This small molecule binds to this protein.
Small molecule (SMILES): CC1=C(CCC(=O)O)C2=Cc3c(CCC(=O)O)c(C)c4n3[Fe@]35n6c(c(C)c(CCC(=O)O)c6=CC1=[N+]23)=CC1=[N+]5C(=C4)C(C)=C1CCC(=O)O

Sequence of chain 1.M:
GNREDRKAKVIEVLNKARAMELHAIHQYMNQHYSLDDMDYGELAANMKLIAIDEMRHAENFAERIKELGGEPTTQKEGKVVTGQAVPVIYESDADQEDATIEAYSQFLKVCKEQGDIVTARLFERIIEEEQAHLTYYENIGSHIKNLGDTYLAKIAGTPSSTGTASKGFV

Sequence of chain 1.N:
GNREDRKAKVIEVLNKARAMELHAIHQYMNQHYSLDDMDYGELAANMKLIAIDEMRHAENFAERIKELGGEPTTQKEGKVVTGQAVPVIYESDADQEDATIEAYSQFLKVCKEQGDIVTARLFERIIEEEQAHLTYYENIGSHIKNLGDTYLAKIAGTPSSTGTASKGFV

Binding-site contacts:
Ligand atom O2C contacts residue LYS169 of chain 1.M at 3.2 Å.
Ligand atom CMD contacts residue MET31 of chain 1.M at 3.3 Å (hydrophobic).
Ligand atom C1B contacts residue MET57 of chain 1.M at 3.3 Å (hydrophobic).
Ligand atom O2A contacts residue ARG20 of chain 1.M at 2.7 Å (salt-bridge).
Ligand atom CBC contacts residue SER168 of chain 1.M at 2.8 Å.
Ligand atom NB contacts residue MET57 of chain 1.N at 3.1 Å (h-bond).
Ligand atom CAC contacts residue SER168 of chain 1.M at 2.7 Å.
Ligand atom CGA contacts residue ARG20 of chain 1.M at 3.3 Å.
Ligand atom NA contacts residue MET57 of chain 1.N at 3.2 Å (h-bond).
Ligand atom O2C contacts residue SER168 of chain 1.N at 2.8 Å.
Ligand atom C4D contacts residue MET57 of chain 1.M at 3.5 Å (hydrophobic).
Ligand atom O2B contacts residue SER168 of chain 1.N at 2.3 Å (h-bond).
Ligand atom C4D contacts residue MET57 of chain 1.N at 3.5 Å (hydrophobic).
Ligand atom CGD contacts residue ARG20 of chain 1.N at 3.4 Å.
Ligand atom NB contacts residue MET57 of chain 1.M at 2.9 Å (h-bond).
Ligand atom O1B contacts residue LYS50 of chain 1.N at 2.9 Å (salt-bridge).
Ligand atom O1C contacts residue SER168 of chain 1.N at 3.3 Å.
Ligand atom C1D contacts residue MET57 of chain 1.N at 3.5 Å (hydrophobic).
Ligand atom O2D contacts residue TYR35 of chain 1.M at 2.6 Å (h-bond).
Ligand atom O1D contacts residue ARG20 of chain 1.N at 3.1 Å (salt-bridge).
Ligand atom CMB contacts residue GLU61 of chain 1.M at 3.2 Å.
Ligand atom NA contacts residue MET57 of chain 1.M at 3.2 Å (h-bond).
Ligand atom O1B contacts residue LYS169 of chain 1.M at 2.8 Å (salt-bridge).
Ligand atom O1A contacts residue ARG20 of chain 1.M at 2.7 Å (salt-bridge).
Ligand atom ND contacts residue MET57 of chain 1.M at 3.0 Å.
Ligand atom CGC contacts residue SER168 of chain 1.N at 3.3 Å.
Ligand atom CHB contacts residue MET57 of chain 1.M at 3.4 Å (hydrophobic).
Ligand atom FE contacts residue MET57 of chain 1.M at 2.4 Å.
Ligand atom NC contacts residue MET57 of chain 1.N at 3.1 Å (h-bond).
Ligand atom FE contacts residue MET57 of chain 1.N at 2.4 Å.
Ligand atom O1A contacts residue TYR35 of chain 1.N at 2.3 Å (h-bond).
Ligand atom CBB contacts residue SER168 of chain 1.N at 3.3 Å.
Ligand atom C1D contacts residue MET57 of chain 1.M at 3.3 Å (hydrophobic).
Ligand atom ND contacts residue MET57 of chain 1.N at 3.2 Å (h-bond).
Ligand atom CGB contacts residue SER168 of chain 1.N at 3.2 Å.
Ligand atom NC contacts residue MET57 of chain 1.M at 2.9 Å (h-bond).
Ligand atom O1C contacts residue SER168 of chain 1.M at 3.2 Å (h-bond).
Ligand atom CGA contacts residue TYR35 of chain 1.N at 3.2 Å (hydrophobic).
Ligand atom O2D contacts residue ARG20 of chain 1.N at 3.1 Å (salt-bridge).
Ligand atom C4A contacts residue MET57 of chain 1.M at 3.5 Å (hydrophobic).